Sequence of chain 1.B:
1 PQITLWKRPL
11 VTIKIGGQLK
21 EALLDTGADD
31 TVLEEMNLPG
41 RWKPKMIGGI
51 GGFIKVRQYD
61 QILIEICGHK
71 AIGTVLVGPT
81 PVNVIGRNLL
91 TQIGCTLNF

A protein and the small-molecule ligand that binds it are described below.
Small molecule (SMILES): CCOP(=O)(COc1ccc(C[C@H](NC(=O)O[C@H]2CO[C@H]3OCC[C@H]32)[C@H](O)CN(CC(CC)CC)S(=O)(=O)c2ccc3ncsc3c2)cc1)OCC

Binding-site contacts:
Ligand atom C36 contacts residue VAL82 of chain 1.B at 3.7 Å (hydrophobic).
Ligand atom N16 contacts residue GLY27 of chain 1.B at 3.2 Å (h-bond).
Ligand atom C05 contacts residue ALA28 of chain 1.A at 3.4 Å (hydrophobic).
Ligand atom C48 contacts residue PRO81 of chain 1.A at 3.5 Å (hydrophobic).
Ligand atom C42 contacts residue PRO81 of chain 1.A at 3.7 Å (hydrophobic).
Ligand atom O09 contacts residue ILE50 of chain 1.B at 3.1 Å.
Ligand atom O27 contacts residue ASP29 of chain 1.B at 2.9 Å (salt-bridge).
Ligand atom O44 contacts residue PRO81 of chain 1.A at 3.2 Å.
Ligand atom O14 contacts residue ASP25 of chain 1.B at 2.7 Å (salt-bridge).
Ligand atom C23 contacts residue GLY48 of chain 1.B at 3.1 Å.
Ligand atom C33 contacts residue ARG8 of chain 1.A at 3.5 Å.
Ligand atom N41 contacts residue ASP30 of chain 1.A at 3.0 Å (salt-bridge).
Ligand atom C34 contacts residue GLY27 of chain 1.B at 3.3 Å.
Ligand atom C42 contacts residue GLY48 of chain 1.B at 3.5 Å.
Ligand atom C11 contacts residue GLY27 of chain 1.A at 3.6 Å.
Ligand atom O35 contacts residue VAL82 of chain 1.A at 3.7 Å.
Ligand atom C38 contacts residue VAL82 of chain 1.B at 3.7 Å (hydrophobic).
Ligand atom C28 contacts residue ASP25 of chain 1.A at 3.2 Å.
Ligand atom C03 contacts residue GLY48 of chain 1.A at 3.2 Å.
Ligand atom O22 contacts residue ASP30 of chain 1.B at 3.2 Å (salt-bridge).
Ligand atom C06 contacts residue VAL32 of chain 1.A at 3.7 Å (hydrophobic).
Ligand atom C25 contacts residue GLY48 of chain 1.B at 3.0 Å.
Ligand atom C49 contacts residue GLY49 of chain 1.B at 3.3 Å.
Ligand atom O14 contacts residue ASP25 of chain 1.A at 2.4 Å (salt-bridge).
Ligand atom C12 contacts residue ASP25 of chain 1.A at 3.1 Å.
Ligand atom C24 contacts residue ASP29 of chain 1.B at 3.6 Å.
Ligand atom C31 contacts residue ILE50 of chain 1.B at 3.6 Å (hydrophobic).
Ligand atom O08 contacts residue ILE50 of chain 1.B at 3.6 Å.
Ligand atom C06 contacts residue ASP30 of chain 1.A at 3.3 Å.
Ligand atom O19 contacts residue ALA28 of chain 1.B at 3.6 Å.
Ligand atom O09 contacts residue GLY49 of chain 1.A at 3.3 Å.
Ligand atom O22 contacts residue ASP29 of chain 1.B at 3.2 Å (salt-bridge).
Ligand atom C42 contacts residue GLY49 of chain 1.B at 3.5 Å.
Ligand atom C31 contacts residue GLY49 of chain 1.B at 3.6 Å.
Ligand atom O14 contacts residue GLY27 of chain 1.B at 3.4 Å.
Ligand atom C47 contacts residue GLY49 of chain 1.B at 3.1 Å.
Ligand atom C13 contacts residue ASP25 of chain 1.A at 3.3 Å.
Ligand atom C52 contacts residue ASP30 of chain 1.A at 3.1 Å.
Ligand atom C13 contacts residue ASP25 of chain 1.B at 3.4 Å.
Ligand atom C06 contacts residue ALA28 of chain 1.A at 3.4 Å (hydrophobic).

Sequence of chain 1.A:
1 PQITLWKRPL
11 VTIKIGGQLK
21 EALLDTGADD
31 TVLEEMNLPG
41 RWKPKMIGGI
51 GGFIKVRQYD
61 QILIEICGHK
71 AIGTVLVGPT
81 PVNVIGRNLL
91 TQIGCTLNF